Binding-site contacts:
Ligand atom O5 contacts residue THR317 of chain 1.E at 3.6 Å (h-bond).
Ligand atom C2 contacts residue ASN37 of chain 1.E at 2.6 Å.
Ligand atom C1 contacts residue THR317 of chain 1.E at 4.1 Å.
Ligand atom O6 contacts residue THR39 of chain 1.E at 4.4 Å.
Ligand atom C4 contacts residue ASN37 of chain 1.E at 4.3 Å.
Ligand atom O6 contacts residue THR317 of chain 1.E at 4.2 Å.
Ligand atom C7 contacts residue ASN37 of chain 1.E at 3.5 Å.
Ligand atom C3 contacts residue ASN37 of chain 1.E at 3.9 Å.
Ligand atom O7 contacts residue ASN37 of chain 1.E at 3.5 Å (h-bond).
Ligand atom O5 contacts residue ASN37 of chain 1.E at 2.3 Å (h-bond).
Ligand atom C5 contacts residue ASN37 of chain 1.E at 3.6 Å.
Ligand atom N2 contacts residue ASN37 of chain 1.E at 3.1 Å (h-bond).
Ligand atom C1 contacts residue ASN37 of chain 1.E at 1.4 Å.
Ligand atom C6 contacts residue THR39 of chain 1.E at 4.0 Å.

Sequence of chain 1.E:
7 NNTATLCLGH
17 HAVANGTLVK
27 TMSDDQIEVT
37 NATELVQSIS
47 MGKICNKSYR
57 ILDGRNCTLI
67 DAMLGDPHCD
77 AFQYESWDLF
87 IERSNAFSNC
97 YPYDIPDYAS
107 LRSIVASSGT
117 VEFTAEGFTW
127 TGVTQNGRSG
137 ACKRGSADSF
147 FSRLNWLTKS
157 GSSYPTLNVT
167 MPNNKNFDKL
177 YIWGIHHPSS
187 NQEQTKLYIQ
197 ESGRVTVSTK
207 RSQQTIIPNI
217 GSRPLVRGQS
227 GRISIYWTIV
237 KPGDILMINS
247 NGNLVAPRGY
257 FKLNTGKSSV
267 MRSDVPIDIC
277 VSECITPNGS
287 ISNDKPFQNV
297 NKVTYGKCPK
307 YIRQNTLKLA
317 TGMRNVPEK

The protein below binds the small molecule below.
Small molecule (SMILES): CC(=O)N[C@H]1[C@H](O[C@H]2[C@H](O)[C@@H](NC(C)=O)CO[C@@H]2CO)O[C@H](CO)[C@@H](O)[C@@H]1O